Sequence of chain 1.A:
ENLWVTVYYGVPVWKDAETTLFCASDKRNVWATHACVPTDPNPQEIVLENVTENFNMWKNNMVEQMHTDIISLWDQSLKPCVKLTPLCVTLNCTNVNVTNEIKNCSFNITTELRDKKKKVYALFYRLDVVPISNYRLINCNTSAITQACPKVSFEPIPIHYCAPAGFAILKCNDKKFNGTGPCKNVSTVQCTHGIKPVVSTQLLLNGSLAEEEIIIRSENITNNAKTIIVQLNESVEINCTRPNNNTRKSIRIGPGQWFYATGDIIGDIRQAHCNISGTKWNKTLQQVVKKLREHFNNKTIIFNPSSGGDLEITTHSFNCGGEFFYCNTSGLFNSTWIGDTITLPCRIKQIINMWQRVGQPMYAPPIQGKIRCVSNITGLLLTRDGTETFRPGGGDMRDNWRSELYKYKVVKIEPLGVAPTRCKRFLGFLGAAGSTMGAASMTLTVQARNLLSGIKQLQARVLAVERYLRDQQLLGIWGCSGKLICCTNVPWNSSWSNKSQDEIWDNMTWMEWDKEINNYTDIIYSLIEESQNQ

Binding-site contacts:
Ligand atom O5 contacts residue THR241 of chain 1.A at 4.1 Å.
Ligand atom C8 contacts residue ILE282 of chain 1.A at 4.0 Å (hydrophobic).
Ligand atom C7 contacts residue ASN239 of chain 1.A at 3.7 Å.
Ligand atom C5 contacts residue THR241 of chain 1.A at 3.9 Å.
Ligand atom C7 contacts residue HIS356 of chain 1.A at 4.2 Å.
Ligand atom C3 contacts residue ASN239 of chain 1.A at 3.8 Å.
Ligand atom O5 contacts residue ASN239 of chain 1.A at 2.5 Å (h-bond).
Ligand atom C6 contacts residue THR241 of chain 1.A at 4.2 Å.
Ligand atom O7 contacts residue HIS356 of chain 1.A at 3.4 Å.
Ligand atom C2 contacts residue THR241 of chain 1.A at 4.3 Å.
Ligand atom O7 contacts residue ASN239 of chain 1.A at 4.1 Å.
Ligand atom N2 contacts residue ASN239 of chain 1.A at 2.9 Å (h-bond).
Ligand atom C1 contacts residue THR241 of chain 1.A at 3.8 Å.
Ligand atom C8 contacts residue HIS356 of chain 1.A at 4.4 Å.
Ligand atom C8 contacts residue GLY242 of chain 1.A at 4.1 Å.
Ligand atom C4 contacts residue ASN239 of chain 1.A at 4.3 Å.
Ligand atom C8 contacts residue SER279 of chain 1.A at 3.6 Å.
Ligand atom C2 contacts residue ASN239 of chain 1.A at 2.5 Å.
Ligand atom C3 contacts residue THR241 of chain 1.A at 3.8 Å.
Ligand atom N2 contacts residue THR241 of chain 1.A at 4.5 Å.
Ligand atom O4 contacts residue THR241 of chain 1.A at 4.4 Å.
Ligand atom C5 contacts residue ASN239 of chain 1.A at 3.7 Å.
Ligand atom C1 contacts residue ASN239 of chain 1.A at 1.5 Å.
Ligand atom C8 contacts residue PRO243 of chain 1.A at 3.6 Å (hydrophobic).
Ligand atom C4 contacts residue THR241 of chain 1.A at 4.3 Å.

This small molecule binds to this protein.
Small molecule (SMILES): CC(=O)N[C@H]1[C@H](O[C@H]2[C@H](O)[C@@H](NC(C)=O)CO[C@@H]2CO)O[C@H](CO)[C@@H](O)[C@@H]1O